Sequence of chain 1.D:
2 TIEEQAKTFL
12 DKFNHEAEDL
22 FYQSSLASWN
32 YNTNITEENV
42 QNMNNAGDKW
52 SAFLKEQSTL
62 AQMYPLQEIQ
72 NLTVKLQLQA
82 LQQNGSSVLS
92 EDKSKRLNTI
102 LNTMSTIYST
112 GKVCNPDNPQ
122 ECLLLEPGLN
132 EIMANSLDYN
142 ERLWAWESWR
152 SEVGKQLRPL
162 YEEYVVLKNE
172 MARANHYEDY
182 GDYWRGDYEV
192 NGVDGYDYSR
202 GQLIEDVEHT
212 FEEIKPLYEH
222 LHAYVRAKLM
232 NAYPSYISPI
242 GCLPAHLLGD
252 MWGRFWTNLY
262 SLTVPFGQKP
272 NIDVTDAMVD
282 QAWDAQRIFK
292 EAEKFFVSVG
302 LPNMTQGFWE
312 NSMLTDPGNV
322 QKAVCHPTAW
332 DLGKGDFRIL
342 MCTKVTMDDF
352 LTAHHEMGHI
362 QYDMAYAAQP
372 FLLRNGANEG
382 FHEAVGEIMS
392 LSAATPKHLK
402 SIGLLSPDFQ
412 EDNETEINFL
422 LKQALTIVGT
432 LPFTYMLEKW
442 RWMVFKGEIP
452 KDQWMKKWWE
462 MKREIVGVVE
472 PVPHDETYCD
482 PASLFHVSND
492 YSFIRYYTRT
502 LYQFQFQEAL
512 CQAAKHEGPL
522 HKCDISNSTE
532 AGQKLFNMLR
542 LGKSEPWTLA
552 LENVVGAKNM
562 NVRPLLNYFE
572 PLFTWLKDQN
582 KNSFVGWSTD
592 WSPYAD

Binding-site contacts:
Ligand atom C5 contacts residue ASN528 of chain 1.D at 3.7 Å.
Ligand atom C7 contacts residue ASN528 of chain 1.D at 3.8 Å.
Ligand atom O7 contacts residue SER402 of chain 1.D at 3.5 Å (h-bond).
Ligand atom O5 contacts residue ASN528 of chain 1.D at 2.4 Å (h-bond).
Ligand atom N2 contacts residue SER299 of chain 1.D at 4.3 Å.
Ligand atom C7 contacts residue SER299 of chain 1.D at 4.4 Å.
Ligand atom C3 contacts residue ASN528 of chain 1.D at 3.8 Å.
Ligand atom O7 contacts residue SER527 of chain 1.D at 3.6 Å.
Ligand atom O7 contacts residue ASN528 of chain 1.D at 4.3 Å.
Ligand atom N2 contacts residue ASN528 of chain 1.D at 2.9 Å (h-bond).
Ligand atom C2 contacts residue ASN528 of chain 1.D at 2.5 Å.
Ligand atom O3 contacts residue SER402 of chain 1.D at 4.2 Å.
Ligand atom C8 contacts residue PHE296 of chain 1.D at 3.6 Å (hydrophobic).
Ligand atom C8 contacts residue SER299 of chain 1.D at 3.4 Å.
Ligand atom C7 contacts residue SER527 of chain 1.D at 3.7 Å.
Ligand atom C1 contacts residue ASN528 of chain 1.D at 1.4 Å.
Ligand atom C8 contacts residue SER527 of chain 1.D at 3.8 Å.
Ligand atom C4 contacts residue ASN528 of chain 1.D at 4.2 Å.
Ligand atom N2 contacts residue SER527 of chain 1.D at 4.3 Å.

This protein binds this small molecule.
Small molecule (SMILES): CC(=O)N[C@@H]1[C@@H](O)[C@H](O)[C@@H](CO)O[C@H]1O